Sequence of chain 1.C:
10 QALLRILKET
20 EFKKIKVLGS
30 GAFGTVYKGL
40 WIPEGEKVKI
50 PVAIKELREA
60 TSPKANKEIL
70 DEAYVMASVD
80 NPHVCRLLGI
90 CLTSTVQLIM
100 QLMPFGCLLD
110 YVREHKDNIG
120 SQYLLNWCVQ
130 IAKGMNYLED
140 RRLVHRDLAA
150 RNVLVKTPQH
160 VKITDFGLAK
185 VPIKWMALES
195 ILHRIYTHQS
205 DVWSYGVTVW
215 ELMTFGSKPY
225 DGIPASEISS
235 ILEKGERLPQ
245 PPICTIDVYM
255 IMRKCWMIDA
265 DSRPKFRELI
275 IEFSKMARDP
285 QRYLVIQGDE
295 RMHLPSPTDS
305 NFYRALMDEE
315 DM

Binding-site contacts:
Ligand atom N14 contacts residue GLN100 of chain 1.C at 3.9 Å.
Ligand atom C5 contacts residue LEU27 of chain 1.C at 3.9 Å (hydrophobic).
Ligand atom N20 contacts residue LEU27 of chain 1.C at 3.8 Å.
Ligand atom F25 contacts residue VAL35 of chain 1.C at 3.0 Å.
Ligand atom C17 contacts residue MET102 of chain 1.C at 3.4 Å (hydrophobic).
Ligand atom N14 contacts residue LEU101 of chain 1.C at 3.8 Å.
Ligand atom C29 contacts residue ASP109 of chain 1.C at 3.1 Å.
Ligand atom C1 contacts residue GLY28 of chain 1.C at 3.8 Å.
Ligand atom N16 contacts residue LEU27 of chain 1.C at 3.9 Å.
Ligand atom C28 contacts residue ASP109 of chain 1.C at 3.7 Å.
Ligand atom C17 contacts residue GLY105 of chain 1.C at 3.9 Å.
Ligand atom C15 contacts residue MET99 of chain 1.C at 3.6 Å (hydrophobic).
Ligand atom O30 contacts residue ARG150 of chain 1.C at 3.5 Å (salt-bridge).
Ligand atom F25 contacts residue GLY30 of chain 1.C at 3.0 Å.
Ligand atom C2 contacts residue GLY30 of chain 1.C at 3.7 Å.
Ligand atom N16 contacts residue MET102 of chain 1.C at 2.8 Å (h-bond).
Ligand atom C13 contacts residue ALA52 of chain 1.C at 3.5 Å (hydrophobic).
Ligand atom C15 contacts residue JBJ1 of chain 1.M at 3.2 Å.
Ligand atom N14 contacts residue MET102 of chain 1.C at 2.9 Å (h-bond).
Ligand atom C15 contacts residue LEU153 of chain 1.C at 3.5 Å (hydrophobic).
Ligand atom C13 contacts residue MET102 of chain 1.C at 3.5 Å (hydrophobic).
Ligand atom C21 contacts residue LEU27 of chain 1.C at 3.8 Å (hydrophobic).
Ligand atom N11 contacts residue VAL35 of chain 1.C at 4.0 Å.
Ligand atom C17 contacts residue LEU27 of chain 1.C at 3.9 Å (hydrophobic).
Ligand atom F25 contacts residue GLY28 of chain 1.C at 3.6 Å.
Ligand atom N12 contacts residue LEU153 of chain 1.C at 3.5 Å.
Ligand atom O22 contacts residue LEU27 of chain 1.C at 3.8 Å.
Ligand atom C28 contacts residue CYS106 of chain 1.C at 3.2 Å (hydrophobic).
Ligand atom C13 contacts residue GLN100 of chain 1.C at 3.2 Å.
Ligand atom F25 contacts residue SER29 of chain 1.C at 3.5 Å.
Ligand atom O30 contacts residue CYS106 of chain 1.C at 3.6 Å.
Ligand atom C8 contacts residue MET102 of chain 1.C at 3.7 Å (hydrophobic).
Ligand atom O22 contacts residue LEU101 of chain 1.C at 3.8 Å.
Ligand atom N14 contacts residue ALA52 of chain 1.C at 4.0 Å.
Ligand atom C21 contacts residue MET102 of chain 1.C at 4.0 Å (hydrophobic).
Ligand atom C13 contacts residue LEU153 of chain 1.C at 3.9 Å (hydrophobic).
Ligand atom C18 contacts residue GLY105 of chain 1.C at 3.6 Å.
Ligand atom N12 contacts residue ALA52 of chain 1.C at 3.9 Å.
Ligand atom C29 contacts residue CYS106 of chain 1.C at 1.8 Å (hydrophobic).
Ligand atom N16 contacts residue GLY105 of chain 1.C at 3.9 Å.

This protein binds this small molecule.
Small molecule (SMILES): CCC(=O)N[C@@H]1CN(c2nc(Nc3cn(C)nc3OC)c3ncn(C)c3n2)C[C@H]1F